Binding-site contacts:
Ligand atom O7 contacts residue ASN230 of chain 3.A at 3.8 Å.
Ligand atom C2 contacts residue ASN230 of chain 3.A at 2.5 Å.
Ligand atom C5 contacts residue ASN230 of chain 3.A at 3.6 Å.
Ligand atom O7 contacts residue THR190 of chain 3.A at 4.3 Å.
Ligand atom O7 contacts residue LEU227 of chain 3.A at 3.7 Å.
Ligand atom N2 contacts residue ASN230 of chain 3.A at 3.0 Å (h-bond).
Ligand atom C1 contacts residue ASN230 of chain 3.A at 1.4 Å.
Ligand atom O5 contacts residue GLU231 of chain 3.A at 4.3 Å.
Ligand atom C7 contacts residue LEU227 of chain 3.A at 4.4 Å (hydrophobic).
Ligand atom O5 contacts residue TYR234 of chain 3.A at 3.5 Å.
Ligand atom C4 contacts residue ASN230 of chain 3.A at 4.2 Å.
Ligand atom C7 contacts residue ASN230 of chain 3.A at 3.6 Å.
Ligand atom O5 contacts residue ASN230 of chain 3.A at 2.3 Å (h-bond).
Ligand atom C3 contacts residue ASN230 of chain 3.A at 3.8 Å.
Ligand atom O7 contacts residue THR189 of chain 3.A at 4.1 Å.
Ligand atom C8 contacts residue THR190 of chain 3.A at 2.9 Å.
Ligand atom C7 contacts residue THR190 of chain 3.A at 4.1 Å.
Ligand atom C5 contacts residue TYR234 of chain 3.A at 3.5 Å (hydrophobic).
Ligand atom C6 contacts residue TYR234 of chain 3.A at 3.5 Å (hydrophobic).
Ligand atom C1 contacts residue TYR234 of chain 3.A at 3.8 Å (hydrophobic).
Ligand atom C8 contacts residue ILE191 of chain 3.A at 4.5 Å (hydrophobic).

Sequence of chain 3.A:
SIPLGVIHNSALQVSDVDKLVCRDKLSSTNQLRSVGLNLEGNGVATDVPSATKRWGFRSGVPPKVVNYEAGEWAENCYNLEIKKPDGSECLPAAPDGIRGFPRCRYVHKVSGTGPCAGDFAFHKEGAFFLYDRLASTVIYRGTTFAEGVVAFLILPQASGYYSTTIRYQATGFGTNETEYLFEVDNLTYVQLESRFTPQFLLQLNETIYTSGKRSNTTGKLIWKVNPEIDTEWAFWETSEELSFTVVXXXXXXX

The small molecule below binds the protein below.
Small molecule (SMILES): CC(=O)N[C@@H]1[C@@H](O)[C@H](O)[C@@H](CO)O[C@H]1O